A small-molecule ligand and the protein it binds are described below.
Small molecule (SMILES): Nc1nc2[nH]cnc2c(=O)[nH]1

Sequence of chain 21.D:
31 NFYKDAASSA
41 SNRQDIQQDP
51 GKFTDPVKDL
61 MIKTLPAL

Binding-site contacts:
Ligand atom N1 contacts residue TRP38 of chain 21.B at 4.1 Å.
Ligand atom C5 contacts residue TRP38 of chain 21.B at 3.9 Å (hydrophobic).
Ligand atom C4 contacts residue TRP38 of chain 21.B at 4.1 Å (hydrophobic).
Ligand atom N1 contacts residue LYS58 of chain 21.D at 4.0 Å.
Ligand atom O6 contacts residue LYS58 of chain 21.D at 4.2 Å.
Ligand atom N7 contacts residue TRP38 of chain 21.B at 3.7 Å.
Ligand atom C2 contacts residue TRP38 of chain 21.B at 4.2 Å (hydrophobic).
Ligand atom C8 contacts residue TRP38 of chain 21.B at 4.1 Å (hydrophobic).
Ligand atom N3 contacts residue TRP38 of chain 21.B at 4.3 Å.
Ligand atom N9 contacts residue TRP38 of chain 21.B at 4.4 Å.
Ligand atom O6 contacts residue TRP38 of chain 21.B at 3.7 Å.
Ligand atom C6 contacts residue TRP38 of chain 21.B at 3.9 Å (hydrophobic).

Sequence of chain 21.B:
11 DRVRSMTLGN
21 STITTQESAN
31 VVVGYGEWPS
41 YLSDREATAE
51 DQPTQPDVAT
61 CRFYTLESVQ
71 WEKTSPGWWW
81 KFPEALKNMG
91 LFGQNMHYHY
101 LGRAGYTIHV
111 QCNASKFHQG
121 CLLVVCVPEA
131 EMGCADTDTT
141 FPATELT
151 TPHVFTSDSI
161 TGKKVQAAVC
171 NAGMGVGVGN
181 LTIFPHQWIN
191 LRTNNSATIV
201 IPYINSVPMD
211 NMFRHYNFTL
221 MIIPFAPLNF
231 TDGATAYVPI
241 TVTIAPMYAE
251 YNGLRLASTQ